This small molecule binds to this protein.
Small molecule (SMILES): O=C(NC[C@@H]1CCCO1)NC1CCCC1

Sequence of chain 1.A:
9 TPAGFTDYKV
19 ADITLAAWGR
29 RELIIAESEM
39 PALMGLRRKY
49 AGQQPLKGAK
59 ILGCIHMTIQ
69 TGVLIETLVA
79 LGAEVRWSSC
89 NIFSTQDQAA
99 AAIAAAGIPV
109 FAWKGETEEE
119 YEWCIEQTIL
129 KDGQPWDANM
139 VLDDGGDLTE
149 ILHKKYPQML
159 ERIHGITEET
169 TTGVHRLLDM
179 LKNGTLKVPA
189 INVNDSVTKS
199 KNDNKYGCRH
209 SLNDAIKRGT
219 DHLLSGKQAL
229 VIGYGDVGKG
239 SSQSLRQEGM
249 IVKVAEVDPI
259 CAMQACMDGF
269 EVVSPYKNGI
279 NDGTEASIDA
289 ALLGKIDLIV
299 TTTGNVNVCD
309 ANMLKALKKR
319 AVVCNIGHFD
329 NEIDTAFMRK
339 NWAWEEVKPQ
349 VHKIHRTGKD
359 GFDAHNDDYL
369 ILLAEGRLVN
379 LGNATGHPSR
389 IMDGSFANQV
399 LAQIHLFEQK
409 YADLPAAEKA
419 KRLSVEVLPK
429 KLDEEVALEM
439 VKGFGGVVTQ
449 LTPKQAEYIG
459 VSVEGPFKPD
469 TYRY

Binding-site contacts:
Ligand atom C5 contacts residue LYS47 of chain 1.A at 3.1 Å.
Ligand atom C3 contacts residue LYS47 of chain 1.A at 4.3 Å.
Ligand atom O contacts residue LYS47 of chain 1.A at 3.0 Å (salt-bridge).
Ligand atom C8 contacts residue TYR48 of chain 1.A at 3.6 Å (hydrophobic).
Ligand atom C2 contacts residue VAL434 of chain 1.A at 3.9 Å (hydrophobic).
Ligand atom C1 contacts residue GLU433 of chain 1.A at 3.7 Å.
Ligand atom C6 contacts residue GLU433 of chain 1.A at 4.0 Å.
Ligand atom C1 contacts residue GLU437 of chain 1.A at 3.8 Å.
Ligand atom C5 contacts residue GLU433 of chain 1.A at 3.0 Å.
Ligand atom C8 contacts residue LYS47 of chain 1.A at 3.6 Å.
Ligand atom N1 contacts residue LYS47 of chain 1.A at 3.4 Å (salt-bridge).
Ligand atom C6 contacts residue TYR48 of chain 1.A at 3.4 Å (hydrophobic).
Ligand atom C6 contacts residue LEU430 of chain 1.A at 3.7 Å (hydrophobic).
Ligand atom N contacts residue GLU433 of chain 1.A at 2.6 Å (salt-bridge).
Ligand atom N contacts residue LEU430 of chain 1.A at 4.3 Å.
Ligand atom C7 contacts residue TYR48 of chain 1.A at 4.1 Å (hydrophobic).
Ligand atom N1 contacts residue TYR48 of chain 1.A at 4.1 Å.
Ligand atom O contacts residue LEU44 of chain 1.A at 4.1 Å.
Ligand atom O contacts residue GLU433 of chain 1.A at 4.2 Å.
Ligand atom N1 contacts residue GLU433 of chain 1.A at 2.7 Å (salt-bridge).
Ligand atom C contacts residue GLU437 of chain 1.A at 3.8 Å.
Ligand atom C5 contacts residue LEU430 of chain 1.A at 3.9 Å (hydrophobic).
Ligand atom O contacts residue LEU399 of chain 1.A at 3.6 Å.
Ligand atom C5 contacts residue TYR48 of chain 1.A at 3.8 Å (hydrophobic).
Ligand atom C3 contacts residue LEU44 of chain 1.A at 3.6 Å (hydrophobic).
Ligand atom C2 contacts residue GLU433 of chain 1.A at 4.0 Å.
Ligand atom C2 contacts residue LEU399 of chain 1.A at 4.1 Å (hydrophobic).
Ligand atom C contacts residue LEU44 of chain 1.A at 4.1 Å (hydrophobic).
Ligand atom N contacts residue LYS47 of chain 1.A at 3.8 Å.
Ligand atom O contacts residue TYR48 of chain 1.A at 2.7 Å (h-bond).
Ligand atom C1 contacts residue VAL434 of chain 1.A at 4.0 Å (hydrophobic).
Ligand atom C1 contacts residue LEU44 of chain 1.A at 4.3 Å (hydrophobic).
Ligand atom C2 contacts residue LEU44 of chain 1.A at 4.0 Å (hydrophobic).
Ligand atom C5 contacts residue LEU399 of chain 1.A at 4.2 Å (hydrophobic).
Ligand atom C3 contacts residue GLU433 of chain 1.A at 4.0 Å.
Ligand atom C4 contacts residue LEU44 of chain 1.A at 3.9 Å (hydrophobic).
Ligand atom C4 contacts residue LYS47 of chain 1.A at 4.0 Å.
Ligand atom C7 contacts residue LYS47 of chain 1.A at 3.5 Å.
Ligand atom C6 contacts residue LYS47 of chain 1.A at 3.6 Å.
Ligand atom N1 contacts residue LEU430 of chain 1.A at 3.3 Å.